A small-molecule ligand and the protein it binds are described below.
Small molecule (SMILES): CC(=O)N[C@H]1[C@H](O[C@H]2[C@H](O)[C@@H](NC(C)=O)CO[C@@H]2CO)O[C@H](CO)[C@@H](O[C@@H]2O[C@H](CO)[C@@H](O)[C@H](O)[C@@H]2O)[C@@H]1O

Sequence of chain 1.A:
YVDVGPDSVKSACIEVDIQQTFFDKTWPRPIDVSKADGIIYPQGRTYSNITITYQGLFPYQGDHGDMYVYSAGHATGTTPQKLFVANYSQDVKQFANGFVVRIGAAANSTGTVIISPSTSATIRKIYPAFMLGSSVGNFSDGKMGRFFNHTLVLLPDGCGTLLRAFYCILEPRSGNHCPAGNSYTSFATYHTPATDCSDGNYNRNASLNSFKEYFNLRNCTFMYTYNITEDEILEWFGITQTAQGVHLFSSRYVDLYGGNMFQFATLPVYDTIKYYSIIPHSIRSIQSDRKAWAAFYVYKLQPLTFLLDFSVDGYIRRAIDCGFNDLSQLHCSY

Binding-site contacts:
Ligand atom O3 contacts residue ILE233 of chain 1.A at 4.0 Å.
Ligand atom O4 contacts residue ILE233 of chain 1.A at 3.8 Å.
Ligand atom C2 contacts residue ILE233 of chain 1.A at 4.4 Å (hydrophobic).
Ligand atom C8 contacts residue ALA107 of chain 1.A at 3.4 Å (hydrophobic).
Ligand atom O3 contacts residue TYR257 of chain 1.A at 4.2 Å.
Ligand atom C4 contacts residue TYR257 of chain 1.A at 4.0 Å (hydrophobic).
Ligand atom C1 contacts residue ASN108 of chain 1.A at 1.4 Å.
Ligand atom C6 contacts residue TYR257 of chain 1.A at 4.3 Å (hydrophobic).
Ligand atom N2 contacts residue ASN108 of chain 1.A at 3.0 Å (h-bond).
Ligand atom O6 contacts residue TYR257 of chain 1.A at 3.4 Å.
Ligand atom O7 contacts residue ALA107 of chain 1.A at 3.8 Å.
Ligand atom O7 contacts residue ASN108 of chain 1.A at 3.6 Å (h-bond).
Ligand atom N2 contacts residue ALA107 of chain 1.A at 3.8 Å.
Ligand atom C3 contacts residue ASN108 of chain 1.A at 3.8 Å.
Ligand atom C3 contacts residue GLU232 of chain 1.A at 3.6 Å.
Ligand atom C7 contacts residue ALA107 of chain 1.A at 3.4 Å (hydrophobic).
Ligand atom O7 contacts residue ILE233 of chain 1.A at 3.8 Å.
Ligand atom C1 contacts residue ILE233 of chain 1.A at 4.4 Å (hydrophobic).
Ligand atom C6 contacts residue TYR257 of chain 1.A at 4.0 Å (hydrophobic).
Ligand atom C5 contacts residue ASN108 of chain 1.A at 3.6 Å.
Ligand atom C7 contacts residue GLU232 of chain 1.A at 3.7 Å.
Ligand atom C1 contacts residue GLU232 of chain 1.A at 3.8 Å.
Ligand atom O3 contacts residue GLU232 of chain 1.A at 4.2 Å.
Ligand atom O5 contacts residue TYR257 of chain 1.A at 4.1 Å.
Ligand atom C2 contacts residue GLU232 of chain 1.A at 3.5 Å.
Ligand atom C2 contacts residue ASN108 of chain 1.A at 2.4 Å.
Ligand atom C8 contacts residue ALA105 of chain 1.A at 3.6 Å (hydrophobic).
Ligand atom C3 contacts residue ILE233 of chain 1.A at 4.1 Å (hydrophobic).
Ligand atom C8 contacts residue GLY104 of chain 1.A at 3.4 Å.
Ligand atom N2 contacts residue ILE233 of chain 1.A at 4.4 Å.
Ligand atom C1 contacts residue ALA107 of chain 1.A at 4.4 Å (hydrophobic).
Ligand atom O5 contacts residue ILE233 of chain 1.A at 4.2 Å.
Ligand atom C1 contacts residue TYR257 of chain 1.A at 3.9 Å (hydrophobic).
Ligand atom C8 contacts residue GLU232 of chain 1.A at 3.8 Å.
Ligand atom O5 contacts residue ASN108 of chain 1.A at 2.3 Å (h-bond).
Ligand atom C8 contacts residue LEU234 of chain 1.A at 4.1 Å (hydrophobic).
Ligand atom C5 contacts residue TYR257 of chain 1.A at 3.8 Å (hydrophobic).
Ligand atom C4 contacts residue ASN108 of chain 1.A at 4.2 Å.
Ligand atom N2 contacts residue GLU232 of chain 1.A at 2.8 Å (salt-bridge).
Ligand atom C7 contacts residue ASN108 of chain 1.A at 3.5 Å.